The small molecule below binds the protein below.
Small molecule (SMILES): NC[C@H]1O[C@H](O[C@H]2[C@H](O[C@@H]3O[C@H](CO)[C@@H](O)[C@H](N)[C@H]3O)[C@@H](O)[C@H](N)C[C@@H]2N)[C@H](N)[C@@H](O)[C@@H]1O

Binding-site contacts:
Ligand atom C11 contacts residue MG1 of chain 1.RI at 3.3 Å.
Ligand atom C contacts residue ARG35 of chain 1.UB at 4.0 Å.
Ligand atom N contacts residue ARG35 of chain 1.UB at 3.2 Å (salt-bridge).
Ligand atom O5 contacts residue MG1 of chain 1.RI at 2.9 Å.

Sequence of chain 1.UB:
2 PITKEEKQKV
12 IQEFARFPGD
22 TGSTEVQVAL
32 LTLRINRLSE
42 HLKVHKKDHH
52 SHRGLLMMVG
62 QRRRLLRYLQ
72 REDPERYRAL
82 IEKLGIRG